A protein and the small-molecule ligand that binds it are described below.
Small molecule (SMILES): CC(C)[C@H]1OC(=O)[C@H](C)[C@H](O)[C@H](Cc2cccnc2)NC(=O)[C@@H](NC(=O)c2ncccc2O)[C@@H](C)OC1=O

Sequence of chain 1.F:
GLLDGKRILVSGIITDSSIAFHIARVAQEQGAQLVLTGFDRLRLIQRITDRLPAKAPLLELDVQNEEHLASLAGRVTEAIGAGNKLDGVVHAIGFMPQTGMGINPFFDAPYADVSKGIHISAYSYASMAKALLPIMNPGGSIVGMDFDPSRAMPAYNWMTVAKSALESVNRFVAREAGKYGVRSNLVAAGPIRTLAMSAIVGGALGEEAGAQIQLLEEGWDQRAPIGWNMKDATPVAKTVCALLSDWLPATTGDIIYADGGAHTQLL

Binding-site contacts:
Ligand atom OAJ contacts residue ILE198 of chain 1.F at 3.3 Å (h-bond).
Ligand atom CG2 contacts residue MET165 of chain 1.F at 3.7 Å (hydrophobic).
Ligand atom CAL contacts residue ILE99 of chain 1.F at 3.5 Å (hydrophobic).
Ligand atom O contacts residue TYR162 of chain 1.F at 2.6 Å (h-bond).
Ligand atom CAQ contacts residue ASP152 of chain 1.F at 3.3 Å.
Ligand atom OAJ contacts residue PRO197 of chain 1.F at 3.0 Å.
Ligand atom CAO contacts residue ILE25 of chain 1.F at 3.8 Å (hydrophobic).
Ligand atom CAD contacts residue PHE153 of chain 1.F at 3.8 Å (hydrophobic).
Ligand atom NAS contacts residue ASP152 of chain 1.F at 3.1 Å (salt-bridge).
Ligand atom OAG contacts residue MET203 of chain 1.F at 3.1 Å.
Ligand atom CAP contacts residue ILE99 of chain 1.F at 3.5 Å (hydrophobic).
Ligand atom CBI contacts residue PHE153 of chain 1.F at 3.6 Å (hydrophobic).
Ligand atom CAM contacts residue MET151 of chain 1.F at 3.8 Å (hydrophobic).
Ligand atom CBD contacts residue GLY100 of chain 1.F at 3.6 Å.
Ligand atom CAQ contacts residue ALA195 of chain 1.F at 3.9 Å (hydrophobic).
Ligand atom CBI contacts residue PRO197 of chain 1.F at 3.8 Å (hydrophobic).
Ligand atom CAN contacts residue ALA98 of chain 1.F at 3.3 Å (hydrophobic).
Ligand atom OAJ contacts residue MET203 of chain 1.F at 3.3 Å.
Ligand atom OAI contacts residue LYS169 of chain 1.F at 2.8 Å (salt-bridge).
Ligand atom CAL contacts residue MET151 of chain 1.F at 3.5 Å (hydrophobic).
Ligand atom CAL contacts residue GLY100 of chain 1.F at 3.8 Å.
Ligand atom CAP contacts residue GLY100 of chain 1.F at 3.6 Å.
Ligand atom CAP contacts residue LYS169 of chain 1.F at 3.2 Å.
Ligand atom C contacts residue TYR162 of chain 1.F at 3.8 Å (hydrophobic).
Ligand atom CG2 contacts residue MET107 of chain 1.F at 3.8 Å (hydrophobic).
Ligand atom CAB contacts residue MET107 of chain 1.F at 3.5 Å (hydrophobic).
Ligand atom CAQ contacts residue PHE153 of chain 1.F at 3.8 Å (hydrophobic).
Ligand atom CAD contacts residue LEU222 of chain 1.F at 3.8 Å (hydrophobic).
Ligand atom OAX contacts residue TYR162 of chain 1.F at 3.9 Å.
Ligand atom CBH contacts residue PHE153 of chain 1.F at 3.9 Å (hydrophobic).
Ligand atom CBA contacts residue MET203 of chain 1.F at 3.8 Å (hydrophobic).
Ligand atom CAR contacts residue GLY196 of chain 1.F at 3.5 Å.
Ligand atom OAI contacts residue GLY100 of chain 1.F at 3.7 Å.
Ligand atom CAL contacts residue ALA98 of chain 1.F at 3.4 Å (hydrophobic).
Ligand atom CBJ contacts residue PHE153 of chain 1.F at 3.6 Å (hydrophobic).
Ligand atom CAK contacts residue ILE25 of chain 1.F at 3.5 Å (hydrophobic).
Ligand atom CBD contacts residue LYS169 of chain 1.F at 3.4 Å.
Ligand atom CAB contacts residue TYR162 of chain 1.F at 3.7 Å (hydrophobic).
Ligand atom CAR contacts residue PHE153 of chain 1.F at 3.7 Å (hydrophobic).
Ligand atom OAI contacts residue MET165 of chain 1.F at 3.2 Å.